Binding-site contacts:
Ligand atom F30 contacts residue ILE98 of chain 1.A at 3.6 Å.
Ligand atom N17 contacts residue ARG81 of chain 1.A at 3.7 Å.
Ligand atom F28 contacts residue PRO84 of chain 1.A at 3.1 Å.
Ligand atom C1 contacts residue VAL76 of chain 1.A at 3.4 Å (hydrophobic).
Ligand atom C1 contacts residue VAL174 of chain 1.A at 4.0 Å (hydrophobic).
Ligand atom C13 contacts residue GLU55 of chain 1.A at 4.0 Å.
Ligand atom N6 contacts residue THR172 of chain 1.A at 3.8 Å.
Ligand atom C25 contacts residue ILE98 of chain 1.A at 3.9 Å (hydrophobic).
Ligand atom C11 contacts residue GLU55 of chain 1.A at 3.2 Å.
Ligand atom F28 contacts residue ILE98 of chain 1.A at 3.5 Å.
Ligand atom C10 contacts residue GLU55 of chain 1.A at 3.8 Å.
Ligand atom N3 contacts residue THR172 of chain 1.A at 3.9 Å.
Ligand atom C24 contacts residue ILE98 of chain 1.A at 3.8 Å (hydrophobic).
Ligand atom O5 contacts residue MET83 of chain 1.A at 3.4 Å.
Ligand atom N23 contacts residue PRO84 of chain 1.A at 4.0 Å.
Ligand atom N3 contacts residue ALA52 of chain 1.A at 3.9 Å.
Ligand atom C2 contacts residue ASP78 of chain 1.A at 4.0 Å.
Ligand atom C14 contacts residue ARG81 of chain 1.A at 3.7 Å.
Ligand atom C16 contacts residue ARG81 of chain 1.A at 3.7 Å.
Ligand atom N3 contacts residue ASP78 of chain 1.A at 2.8 Å (salt-bridge).
Ligand atom C18 contacts residue ARG81 of chain 1.A at 3.9 Å.
Ligand atom C8 contacts residue MET83 of chain 1.A at 3.7 Å (hydrophobic).
Ligand atom C15 contacts residue ARG81 of chain 1.A at 3.5 Å.
Ligand atom C13 contacts residue ARG81 of chain 1.A at 4.0 Å.
Ligand atom C4 contacts residue ASP78 of chain 1.A at 3.3 Å.
Ligand atom C18 contacts residue GLY82 of chain 1.A at 3.4 Å.
Ligand atom C4 contacts residue ASN51 of chain 1.A at 4.0 Å.
Ligand atom C27 contacts residue ILE98 of chain 1.A at 3.8 Å (hydrophobic).
Ligand atom C2 contacts residue ILE48 of chain 1.A at 3.9 Å (hydrophobic).
Ligand atom C11 contacts residue GLY82 of chain 1.A at 4.0 Å.
Ligand atom C7 contacts residue ASP78 of chain 1.A at 3.9 Å.
Ligand atom C7 contacts residue THR172 of chain 1.A at 4.0 Å.
Ligand atom C18 contacts residue PRO84 of chain 1.A at 4.0 Å (hydrophobic).
Ligand atom C4 contacts residue THR172 of chain 1.A at 3.9 Å.
Ligand atom N12 contacts residue GLU55 of chain 1.A at 3.6 Å.
Ligand atom C1 contacts residue THR172 of chain 1.A at 3.7 Å.
Ligand atom C9 contacts residue MET83 of chain 1.A at 3.9 Å (hydrophobic).
Ligand atom O5 contacts residue ASN51 of chain 1.A at 3.5 Å.
Ligand atom N12 contacts residue THR172 of chain 1.A at 3.9 Å.
Ligand atom N6 contacts residue ASP78 of chain 1.A at 2.8 Å (salt-bridge).

Sequence of chain 1.A:
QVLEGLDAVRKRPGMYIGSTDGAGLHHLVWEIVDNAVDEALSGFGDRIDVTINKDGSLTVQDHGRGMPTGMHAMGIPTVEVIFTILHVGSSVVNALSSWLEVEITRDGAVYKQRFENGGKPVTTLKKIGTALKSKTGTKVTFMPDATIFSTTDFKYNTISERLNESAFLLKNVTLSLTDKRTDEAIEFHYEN

The protein below binds the small molecule below.
Small molecule (SMILES): CCNC(=O)Nc1cc(-c2nc(C(F)(F)F)cs2)c(-c2cncc(C(=O)O)c2)cn1